Binding-site contacts:
Ligand atom N contacts residue SER32 of chain 7.A at 3.1 Å (h-bond).
Ligand atom CD contacts residue PRO30 of chain 7.A at 4.1 Å (hydrophobic).
Ligand atom NE2 contacts residue PRO30 of chain 7.A at 4.1 Å.
Ligand atom NE2 contacts residue LYS31 of chain 7.A at 2.8 Å.
Ligand atom CG contacts residue PRO30 of chain 7.A at 3.5 Å (hydrophobic).
Ligand atom CD contacts residue LYS31 of chain 7.A at 3.2 Å.
Ligand atom OE1 contacts residue LYS31 of chain 7.A at 4.3 Å.
Ligand atom C contacts residue PRO30 of chain 7.A at 4.4 Å (hydrophobic).
Ligand atom O contacts residue PRO30 of chain 7.A at 3.9 Å.
Ligand atom CG contacts residue LYS31 of chain 7.A at 2.7 Å.
Ligand atom N contacts residue PRO30 of chain 7.A at 4.2 Å.
Ligand atom N contacts residue LYS31 of chain 7.A at 3.6 Å (salt-bridge).
Ligand atom NE2 contacts residue ILE29 of chain 7.A at 4.5 Å.
Ligand atom NE2 contacts residue ASP21 of chain 7.A at 4.2 Å.
Ligand atom CA contacts residue LYS31 of chain 7.A at 4.4 Å.
Ligand atom CG contacts residue SER32 of chain 7.A at 4.4 Å.
Ligand atom NE2 contacts residue ALA24 of chain 7.A at 3.8 Å.
Ligand atom CB contacts residue LYS31 of chain 7.A at 4.0 Å.

The small molecule below binds the protein below.
Small molecule (SMILES): NC(=O)CC[C@H](N)C(=O)O

Sequence of chain 7.A:
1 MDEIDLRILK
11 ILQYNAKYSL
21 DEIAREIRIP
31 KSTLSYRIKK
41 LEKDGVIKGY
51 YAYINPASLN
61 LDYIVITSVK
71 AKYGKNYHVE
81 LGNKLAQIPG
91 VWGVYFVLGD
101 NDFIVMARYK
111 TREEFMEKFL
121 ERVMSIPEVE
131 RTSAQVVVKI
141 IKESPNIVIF